Sequence of chain 1.B:
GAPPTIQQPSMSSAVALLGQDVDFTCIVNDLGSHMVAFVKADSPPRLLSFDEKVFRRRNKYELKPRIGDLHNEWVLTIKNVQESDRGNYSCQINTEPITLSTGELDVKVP

Binding-site contacts:
Ligand atom N2 contacts residue ASN90 of chain 1.B at 2.9 Å (h-bond).
Ligand atom C3 contacts residue GLU106 of chain 1.B at 4.2 Å.
Ligand atom C1 contacts residue ASN90 of chain 1.B at 1.4 Å.
Ligand atom C5 contacts residue GLU106 of chain 1.B at 4.4 Å.
Ligand atom C3 contacts residue ASN90 of chain 1.B at 3.8 Å.
Ligand atom C5 contacts residue ASN90 of chain 1.B at 3.6 Å.
Ligand atom C2 contacts residue GLU106 of chain 1.B at 4.2 Å.
Ligand atom C7 contacts residue ASN90 of chain 1.B at 3.6 Å.
Ligand atom C2 contacts residue ASN90 of chain 1.B at 2.5 Å.
Ligand atom C1 contacts residue GLU106 of chain 1.B at 4.0 Å.
Ligand atom C4 contacts residue ASN90 of chain 1.B at 4.2 Å.
Ligand atom C8 contacts residue ASN90 of chain 1.B at 3.9 Å.
Ligand atom O5 contacts residue ASN90 of chain 1.B at 2.3 Å (h-bond).
Ligand atom N2 contacts residue GLU106 of chain 1.B at 3.5 Å (salt-bridge).
Ligand atom O7 contacts residue GLU106 of chain 1.B at 4.5 Å.
Ligand atom O7 contacts residue GLY89 of chain 1.B at 3.9 Å.
Ligand atom C7 contacts residue GLU106 of chain 1.B at 4.4 Å.

A protein and the small-molecule ligand that binds it are described below.
Small molecule (SMILES): CC(=O)N[C@H]1[C@H](O[C@H]2[C@H](O)[C@@H](NC(C)=O)CO[C@@H]2CO)O[C@H](CO)[C@@H](O)[C@@H]1O